The protein below binds the small molecule below.
Small molecule (SMILES): OC[C@H]1O[C@@](CO)(O[C@H]2O[C@H](CO)[C@@H](O)[C@H](O)[C@H]2O)[C@@H](O)[C@@H]1O

Sequence of chain 1.A:
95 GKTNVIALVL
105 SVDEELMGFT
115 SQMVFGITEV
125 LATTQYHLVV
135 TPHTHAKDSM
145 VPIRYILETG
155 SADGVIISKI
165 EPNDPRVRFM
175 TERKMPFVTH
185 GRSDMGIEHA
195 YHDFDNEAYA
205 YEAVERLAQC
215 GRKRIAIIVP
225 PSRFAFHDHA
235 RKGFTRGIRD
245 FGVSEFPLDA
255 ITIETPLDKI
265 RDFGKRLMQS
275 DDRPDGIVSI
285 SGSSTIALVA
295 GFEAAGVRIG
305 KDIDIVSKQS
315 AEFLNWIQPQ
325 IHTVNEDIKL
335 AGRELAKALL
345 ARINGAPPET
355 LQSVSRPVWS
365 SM

Binding-site contacts:
Ligand atom O3 contacts residue ASP197 of chain 1.A at 2.9 Å (salt-bridge).
Ligand atom O6 contacts residue SER162 of chain 1.A at 3.0 Å.
Ligand atom O2 contacts residue LYS312 of chain 1.A at 3.3 Å (salt-bridge).
Ligand atom O6 contacts residue HIS184 of chain 1.A at 3.9 Å.
Ligand atom C1 contacts residue PHE230 of chain 1.A at 3.9 Å (hydrophobic).
Ligand atom O1 contacts residue LYS312 of chain 1.A at 3.8 Å.
Ligand atom C5 contacts residue HIS184 of chain 1.A at 3.3 Å.
Ligand atom O2 contacts residue PHE230 of chain 1.A at 3.2 Å.
Ligand atom C3 contacts residue GLY185 of chain 1.A at 3.8 Å.
Ligand atom C2 contacts residue LYS312 of chain 1.A at 3.2 Å.
Ligand atom C2 contacts residue PHE230 of chain 1.A at 3.8 Å (hydrophobic).
Ligand atom C1 contacts residue HIS184 of chain 1.A at 3.8 Å.
Ligand atom C3 contacts residue GLU330 of chain 1.A at 3.3 Å.
Ligand atom C1 contacts residue GLU330 of chain 1.A at 3.2 Å.
Ligand atom C5 contacts residue LYS163 of chain 1.A at 3.6 Å.
Ligand atom C4 contacts residue LYS163 of chain 1.A at 3.9 Å.
Ligand atom O1 contacts residue GLU330 of chain 1.A at 2.9 Å (salt-bridge).
Ligand atom O6 contacts residue ILE332 of chain 1.A at 4.0 Å.
Ligand atom O4 contacts residue GLU109 of chain 1.A at 2.4 Å (salt-bridge).
Ligand atom C6 contacts residue LYS163 of chain 1.A at 3.2 Å.
Ligand atom O1 contacts residue PHE198 of chain 1.A at 3.7 Å.
Ligand atom O4 contacts residue HIS184 of chain 1.A at 2.5 Å (h-bond).
Ligand atom O1 contacts residue ASN200 of chain 1.A at 3.0 Å (h-bond).
Ligand atom O2 contacts residue PHE230 of chain 1.A at 3.4 Å.
Ligand atom C4 contacts residue HIS184 of chain 1.A at 3.3 Å.
Ligand atom O1 contacts residue ASP197 of chain 1.A at 3.9 Å.
Ligand atom C3 contacts residue HIS184 of chain 1.A at 3.6 Å.
Ligand atom O4 contacts residue LYS163 of chain 1.A at 3.3 Å (salt-bridge).
Ligand atom O5 contacts residue HIS184 of chain 1.A at 3.7 Å.
Ligand atom O3 contacts residue ILE332 of chain 1.A at 3.8 Å.
Ligand atom C3 contacts residue ASP197 of chain 1.A at 3.3 Å.
Ligand atom O4 contacts residue GLY185 of chain 1.A at 3.5 Å.
Ligand atom C2 contacts residue GLU330 of chain 1.A at 3.8 Å.
Ligand atom O3 contacts residue GLU330 of chain 1.A at 2.5 Å (salt-bridge).
Ligand atom C4 contacts residue GLU109 of chain 1.A at 3.7 Å.
Ligand atom O4 contacts residue ILE164 of chain 1.A at 3.0 Å (h-bond).
Ligand atom C3 contacts residue LYS312 of chain 1.A at 3.8 Å.
Ligand atom O6 contacts residue LYS163 of chain 1.A at 2.7 Å (salt-bridge).
Ligand atom O3 contacts residue PHE230 of chain 1.A at 3.1 Å.
Ligand atom C1 contacts residue ASP197 of chain 1.A at 3.5 Å.